Sequence of chain 1.A:
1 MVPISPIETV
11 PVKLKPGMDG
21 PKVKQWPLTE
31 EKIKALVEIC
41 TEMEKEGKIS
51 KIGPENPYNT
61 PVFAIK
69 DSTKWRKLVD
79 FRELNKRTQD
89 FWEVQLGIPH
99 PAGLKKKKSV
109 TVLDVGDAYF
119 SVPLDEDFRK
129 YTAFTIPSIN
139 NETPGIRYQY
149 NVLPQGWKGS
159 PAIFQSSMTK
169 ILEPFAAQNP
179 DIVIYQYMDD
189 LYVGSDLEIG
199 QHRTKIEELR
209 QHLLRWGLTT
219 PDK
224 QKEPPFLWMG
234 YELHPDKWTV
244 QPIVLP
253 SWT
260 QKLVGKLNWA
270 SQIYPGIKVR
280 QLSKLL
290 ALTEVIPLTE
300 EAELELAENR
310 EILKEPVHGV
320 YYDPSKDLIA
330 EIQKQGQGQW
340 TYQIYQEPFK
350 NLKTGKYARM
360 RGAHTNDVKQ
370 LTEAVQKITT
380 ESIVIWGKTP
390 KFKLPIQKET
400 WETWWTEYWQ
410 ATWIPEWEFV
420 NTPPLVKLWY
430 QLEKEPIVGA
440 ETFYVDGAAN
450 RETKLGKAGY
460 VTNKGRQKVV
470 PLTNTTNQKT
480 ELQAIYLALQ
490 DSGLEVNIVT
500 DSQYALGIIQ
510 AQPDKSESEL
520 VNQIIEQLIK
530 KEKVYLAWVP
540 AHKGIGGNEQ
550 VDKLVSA

Binding-site contacts:
Ligand atom CL1 contacts residue VAL181 of chain 1.A at 3.7 Å.
Ligand atom C14 contacts residue LYS105 of chain 1.A at 3.0 Å.
Ligand atom C13 contacts residue TYR320 of chain 1.A at 3.7 Å (hydrophobic).
Ligand atom N1 contacts residue PHE229 of chain 1.A at 3.8 Å.
Ligand atom C18 contacts residue LYS103 of chain 1.A at 3.2 Å.
Ligand atom O1 contacts residue TYR190 of chain 1.A at 3.4 Å.
Ligand atom C7 contacts residue TRP231 of chain 1.A at 3.9 Å (hydrophobic).
Ligand atom N1 contacts residue TRP231 of chain 1.A at 3.5 Å.
Ligand atom C19 contacts residue VAL108 of chain 1.A at 3.9 Å (hydrophobic).
Ligand atom C16 contacts residue HIS237 of chain 1.A at 3.2 Å.
Ligand atom C5 contacts residue LEU236 of chain 1.A at 3.8 Å (hydrophobic).
Ligand atom C17 contacts residue PRO238 of chain 1.A at 3.8 Å (hydrophobic).
Ligand atom C1 contacts residue TYR183 of chain 1.A at 3.5 Å (hydrophobic).
Ligand atom CL1 contacts residue GLY192 of chain 1.A at 3.5 Å.
Ligand atom C4 contacts residue TYR190 of chain 1.A at 3.4 Å (hydrophobic).
Ligand atom C17 contacts residue PHE229 of chain 1.A at 3.4 Å (hydrophobic).
Ligand atom O2 contacts residue PRO238 of chain 1.A at 3.7 Å.
Ligand atom C19 contacts residue LYS105 of chain 1.A at 3.6 Å.
Ligand atom C17 contacts residue PRO227 of chain 1.A at 4.0 Å (hydrophobic).
Ligand atom C14 contacts residue VAL108 of chain 1.A at 3.8 Å (hydrophobic).
Ligand atom CL1 contacts residue TYR183 of chain 1.A at 3.2 Å.
Ligand atom C3 contacts residue TYR190 of chain 1.A at 3.9 Å (hydrophobic).
Ligand atom C7 contacts residue LEU236 of chain 1.A at 3.7 Å (hydrophobic).
Ligand atom O1 contacts residue TYR183 of chain 1.A at 3.8 Å.
Ligand atom C14 contacts residue LYS104 of chain 1.A at 3.8 Å.
Ligand atom C9 contacts residue TYR183 of chain 1.A at 3.5 Å (hydrophobic).
Ligand atom C15 contacts residue PRO238 of chain 1.A at 3.9 Å (hydrophobic).
Ligand atom O2 contacts residue VAL108 of chain 1.A at 3.6 Å.
Ligand atom C2 contacts residue TYR183 of chain 1.A at 3.9 Å (hydrophobic).
Ligand atom C16 contacts residue TYR320 of chain 1.A at 3.9 Å (hydrophobic).
Ligand atom C6 contacts residue TYR190 of chain 1.A at 3.6 Å (hydrophobic).
Ligand atom N1 contacts residue TYR190 of chain 1.A at 3.4 Å (h-bond).
Ligand atom C6 contacts residue TRP231 of chain 1.A at 3.8 Å (hydrophobic).
Ligand atom C4 contacts residue PHE229 of chain 1.A at 3.9 Å (hydrophobic).
Ligand atom C17 contacts residue LEU236 of chain 1.A at 3.4 Å (hydrophobic).
Ligand atom CL1 contacts residue TYR190 of chain 1.A at 3.6 Å.
Ligand atom C12 contacts residue TYR320 of chain 1.A at 4.0 Å (hydrophobic).
Ligand atom C13 contacts residue LYS103 of chain 1.A at 3.7 Å.
Ligand atom C15 contacts residue HIS237 of chain 1.A at 3.8 Å.
Ligand atom C17 contacts residue HIS237 of chain 1.A at 3.2 Å.

This protein binds this small molecule.
Small molecule (SMILES): C=CC(=O)N(C)CCc1ccc(Cl)c(Oc2cc(Cl)cc(C#N)c2)c1